This small molecule binds to this protein.
Small molecule (SMILES): OC[C@H]1O[C@H](O)[C@H](O)[C@@H](O)[C@H]1O

Binding-site contacts:
Ligand atom C3 contacts residue TRP88 of chain 1.F at 3.6 Å (hydrophobic).
Ligand atom C5 contacts residue GLN56 of chain 1.F at 4.2 Å.
Ligand atom C5 contacts residue TRP88 of chain 1.F at 3.8 Å (hydrophobic).
Ligand atom O3 contacts residue LYS91 of chain 1.F at 2.8 Å (salt-bridge).
Ligand atom C2 contacts residue LYS91 of chain 1.F at 3.6 Å.
Ligand atom O6 contacts residue TRP88 of chain 1.F at 4.2 Å.
Ligand atom C1 contacts residue GLN56 of chain 1.F at 4.1 Å.
Ligand atom O2 contacts residue ASN90 of chain 1.F at 3.1 Å (h-bond).
Ligand atom O4 contacts residue GLU51 of chain 1.F at 2.7 Å (salt-bridge).
Ligand atom C4 contacts residue GLN56 of chain 1.F at 4.4 Å.
Ligand atom O3 contacts residue GLU51 of chain 1.F at 3.9 Å.
Ligand atom C4 contacts residue LYS91 of chain 1.F at 4.0 Å.
Ligand atom O5 contacts residue GLN56 of chain 1.F at 3.4 Å.
Ligand atom C4 contacts residue GLU51 of chain 1.F at 3.5 Å.
Ligand atom O3 contacts residue ASN90 of chain 1.F at 2.9 Å (h-bond).
Ligand atom C2 contacts residue ASN90 of chain 1.F at 4.3 Å.
Ligand atom C3 contacts residue GLU51 of chain 1.F at 4.4 Å.
Ligand atom C6 contacts residue HIS57 of chain 1.F at 3.4 Å.
Ligand atom O6 contacts residue HIS57 of chain 1.F at 3.4 Å.
Ligand atom O2 contacts residue LYS91 of chain 1.F at 4.2 Å.
Ligand atom C6 contacts residue GLN56 of chain 1.F at 4.0 Å.
Ligand atom O6 contacts residue GLN61 of chain 1.F at 3.1 Å (h-bond).
Ligand atom C6 contacts residue TRP88 of chain 1.F at 3.7 Å (hydrophobic).
Ligand atom O3 contacts residue TRP88 of chain 1.F at 3.7 Å.
Ligand atom O6 contacts residue GLN56 of chain 1.F at 3.7 Å.
Ligand atom C6 contacts residue GLN61 of chain 1.F at 3.9 Å.
Ligand atom C3 contacts residue LYS91 of chain 1.F at 3.6 Å.
Ligand atom O4 contacts residue GLN56 of chain 1.F at 3.5 Å.
Ligand atom C4 contacts residue TRP88 of chain 1.F at 3.5 Å (hydrophobic).
Ligand atom O4 contacts residue LYS91 of chain 1.F at 3.0 Å (salt-bridge).
Ligand atom C3 contacts residue ASN90 of chain 1.F at 3.9 Å.

Sequence of chain 1.F:
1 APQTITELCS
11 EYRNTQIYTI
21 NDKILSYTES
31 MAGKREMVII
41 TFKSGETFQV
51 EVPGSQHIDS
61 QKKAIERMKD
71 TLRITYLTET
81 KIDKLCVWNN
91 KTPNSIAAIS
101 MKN